Binding-site contacts:
Ligand atom C1 contacts residue TYR467 of chain 2.A at 3.6 Å (hydrophobic).
Ligand atom C3 contacts residue TYR384 of chain 2.A at 3.8 Å (hydrophobic).
Ligand atom C4 contacts residue HIS525 of chain 2.A at 3.5 Å.
Ligand atom N11 contacts residue VAL417 of chain 2.A at 3.7 Å.
Ligand atom C2 contacts residue TYR384 of chain 2.A at 4.2 Å (hydrophobic).
Ligand atom N11 contacts residue MET420 of chain 2.A at 3.9 Å.
Ligand atom C1 contacts residue HIS525 of chain 2.A at 4.5 Å.
Ligand atom S8 contacts residue LEU409 of chain 2.A at 4.2 Å.
Ligand atom N10 contacts residue HIS525 of chain 2.A at 3.6 Å.
Ligand atom C7 contacts residue TRP526 of chain 2.A at 3.9 Å (hydrophobic).
Ligand atom C5 contacts residue MET420 of chain 2.A at 4.0 Å (hydrophobic).
Ligand atom C7 contacts residue HIS525 of chain 2.A at 4.3 Å.
Ligand atom C3 contacts residue ASP336 of chain 2.A at 4.4 Å.
Ligand atom C7 contacts residue LEU409 of chain 2.A at 4.3 Å (hydrophobic).
Ligand atom N10 contacts residue VAL499 of chain 2.A at 4.2 Å.
Ligand atom C9 contacts residue MET420 of chain 2.A at 3.5 Å (hydrophobic).
Ligand atom C6 contacts residue MET420 of chain 2.A at 3.7 Å (hydrophobic).
Ligand atom C6 contacts residue HIS525 of chain 2.A at 4.2 Å.
Ligand atom C9 contacts residue HIS525 of chain 2.A at 4.3 Å.
Ligand atom N10 contacts residue MET420 of chain 2.A at 3.8 Å.
Ligand atom N11 contacts residue LEU418 of chain 2.A at 4.2 Å.
Ligand atom C5 contacts residue VAL499 of chain 2.A at 4.2 Å (hydrophobic).
Ligand atom C7 contacts residue MET420 of chain 2.A at 4.0 Å (hydrophobic).
Ligand atom C2 contacts residue HIS525 of chain 2.A at 4.0 Å.
Ligand atom S8 contacts residue TRP526 of chain 2.A at 3.9 Å.
Ligand atom C1 contacts residue ASP336 of chain 2.A at 4.5 Å.
Ligand atom C6 contacts residue TRP526 of chain 2.A at 3.9 Å (hydrophobic).
Ligand atom C3 contacts residue HIS525 of chain 2.A at 3.6 Å.
Ligand atom C4 contacts residue VAL499 of chain 2.A at 3.8 Å (hydrophobic).
Ligand atom C1 contacts residue TYR384 of chain 2.A at 3.7 Å (hydrophobic).
Ligand atom S8 contacts residue MET420 of chain 2.A at 3.5 Å.
Ligand atom C5 contacts residue HIS525 of chain 2.A at 3.7 Å.
Ligand atom C1 contacts residue PHE268 of chain 2.A at 3.9 Å (hydrophobic).

Sequence of chain 2.A:
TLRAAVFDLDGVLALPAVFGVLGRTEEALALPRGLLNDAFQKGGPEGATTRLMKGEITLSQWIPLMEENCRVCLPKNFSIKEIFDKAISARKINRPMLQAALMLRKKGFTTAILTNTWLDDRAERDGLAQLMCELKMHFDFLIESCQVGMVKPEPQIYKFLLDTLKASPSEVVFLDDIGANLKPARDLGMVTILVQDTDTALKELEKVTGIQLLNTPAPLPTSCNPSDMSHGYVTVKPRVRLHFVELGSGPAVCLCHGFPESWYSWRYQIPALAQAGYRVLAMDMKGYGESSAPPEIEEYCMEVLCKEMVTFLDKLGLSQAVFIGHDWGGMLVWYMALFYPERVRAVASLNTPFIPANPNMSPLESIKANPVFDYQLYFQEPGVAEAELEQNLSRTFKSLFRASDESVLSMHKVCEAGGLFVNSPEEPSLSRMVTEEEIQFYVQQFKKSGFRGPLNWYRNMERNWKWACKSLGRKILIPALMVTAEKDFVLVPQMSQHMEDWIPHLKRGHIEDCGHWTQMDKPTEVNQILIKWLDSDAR

A small-molecule ligand and the protein it binds are described below.
Small molecule (SMILES): Cc1ccc2nc(N)sc2c1